A small-molecule ligand and the protein it binds are described below.
Small molecule (SMILES): COC(=O)[C@@H]1C[C@H](C(=O)O)O[C@H]1[C@H](CC(C)C)NC(C)=O

Binding-site contacts:
Ligand atom C14 contacts residue GLU37 of chain 3.A at 3.6 Å.
Ligand atom O5 contacts residue ASP69 of chain 3.A at 3.5 Å.
Ligand atom O3 contacts residue GLU37 of chain 3.A at 3.0 Å.
Ligand atom O1 contacts residue ARG289 of chain 3.A at 2.8 Å (salt-bridge).
Ligand atom O3 contacts residue TYR323 of chain 3.A at 3.9 Å.
Ligand atom C16 contacts residue ARG74 of chain 3.A at 3.6 Å.
Ligand atom O5 contacts residue ARG74 of chain 3.A at 3.9 Å.
Ligand atom C5 contacts residue TYR323 of chain 3.A at 3.1 Å (hydrophobic).
Ligand atom O3 contacts residue GLU196 of chain 3.A at 3.7 Å.
Ligand atom C3 contacts residue TYR323 of chain 3.A at 3.6 Å (hydrophobic).
Ligand atom O6 contacts residue TYR323 of chain 3.A at 3.5 Å (h-bond).
Ligand atom O1 contacts residue TYR323 of chain 3.A at 3.8 Å.
Ligand atom C13 contacts residue GLU196 of chain 3.A at 3.9 Å.
Ligand atom C10 contacts residue ASN213 of chain 3.A at 4.0 Å.
Ligand atom O1 contacts residue ARG36 of chain 3.A at 3.2 Å (salt-bridge).
Ligand atom C1 contacts residue ASP69 of chain 3.A at 3.6 Å.
Ligand atom C4 contacts residue ASP69 of chain 3.A at 3.3 Å.
Ligand atom C7 contacts residue TRP97 of chain 3.A at 3.8 Å (hydrophobic).
Ligand atom C16 contacts residue LEU52 of chain 3.A at 3.8 Å (hydrophobic).
Ligand atom C5 contacts residue ARG36 of chain 3.A at 4.0 Å.
Ligand atom C16 contacts residue ASP69 of chain 3.A at 3.8 Å.
Ligand atom O3 contacts residue GLU146 of chain 3.A at 4.0 Å.
Ligand atom C5 contacts residue ARG289 of chain 3.A at 3.4 Å.
Ligand atom C4 contacts residue TYR323 of chain 3.A at 3.6 Å (hydrophobic).
Ligand atom C13 contacts residue TYR323 of chain 3.A at 3.5 Å (hydrophobic).
Ligand atom O4 contacts residue ARG70 of chain 3.A at 3.1 Å (salt-bridge).
Ligand atom O2 contacts residue ARG289 of chain 3.A at 2.7 Å (salt-bridge).
Ligand atom C7 contacts residue SER98 of chain 3.A at 4.0 Å.
Ligand atom O5 contacts residue GLU37 of chain 3.A at 3.9 Å.
Ligand atom O2 contacts residue TYR323 of chain 3.A at 2.8 Å (h-bond).
Ligand atom C4 contacts residue GLU37 of chain 3.A at 3.7 Å.
Ligand atom O5 contacts residue TRP97 of chain 3.A at 4.0 Å.
Ligand atom C16 contacts residue TRP97 of chain 3.A at 2.8 Å (hydrophobic).
Ligand atom C16 contacts residue GLU37 of chain 3.A at 3.7 Å.
Ligand atom C10 contacts residue ARG211 of chain 3.A at 3.7 Å.
Ligand atom C7 contacts residue ARG143 of chain 3.A at 3.7 Å.
Ligand atom C10 contacts residue ALA165 of chain 3.A at 3.8 Å (hydrophobic).
Ligand atom C10 contacts residue GLU195 of chain 3.A at 3.3 Å.
Ligand atom C3 contacts residue ASP69 of chain 3.A at 3.9 Å.
Ligand atom O2 contacts residue ARG211 of chain 3.A at 3.4 Å (salt-bridge).

Sequence of chain 3.A:
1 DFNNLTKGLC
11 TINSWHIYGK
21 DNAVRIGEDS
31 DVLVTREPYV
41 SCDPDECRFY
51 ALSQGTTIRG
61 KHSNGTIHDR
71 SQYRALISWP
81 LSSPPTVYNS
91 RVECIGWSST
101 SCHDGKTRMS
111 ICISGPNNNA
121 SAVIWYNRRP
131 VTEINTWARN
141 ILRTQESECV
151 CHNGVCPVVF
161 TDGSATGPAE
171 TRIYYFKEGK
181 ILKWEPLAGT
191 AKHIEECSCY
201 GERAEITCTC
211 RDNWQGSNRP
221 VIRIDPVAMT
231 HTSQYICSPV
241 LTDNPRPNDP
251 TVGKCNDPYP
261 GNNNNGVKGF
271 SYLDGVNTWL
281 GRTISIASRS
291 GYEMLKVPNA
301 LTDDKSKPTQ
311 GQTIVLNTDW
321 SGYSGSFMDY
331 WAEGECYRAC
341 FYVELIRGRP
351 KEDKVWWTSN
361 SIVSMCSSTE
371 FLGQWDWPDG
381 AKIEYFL